Sequence of chain 10.B:
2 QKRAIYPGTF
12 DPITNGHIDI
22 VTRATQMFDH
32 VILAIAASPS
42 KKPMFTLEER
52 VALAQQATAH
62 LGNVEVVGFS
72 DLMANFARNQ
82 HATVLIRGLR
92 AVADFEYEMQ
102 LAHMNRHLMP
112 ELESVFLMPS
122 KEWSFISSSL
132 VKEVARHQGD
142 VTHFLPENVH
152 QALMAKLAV

Binding-site contacts:
Ligand atom C2 contacts residue ASN106 of chain 5.B at 4.4 Å.
Ligand atom O5 contacts residue MET74 of chain 5.B at 3.1 Å.
Ligand atom C4 contacts residue LEU73 of chain 5.B at 3.5 Å (hydrophobic).
Ligand atom O5 contacts residue ALA75 of chain 5.B at 3.1 Å (h-bond).
Ligand atom C1 contacts residue LEU73 of chain 5.B at 4.2 Å (hydrophobic).
Ligand atom O5 contacts residue LEU109 of chain 5.B at 4.0 Å.
Ligand atom C11 contacts residue GLU134 of chain 10.B at 4.3 Å.
Ligand atom C1 contacts residue MET105 of chain 5.B at 3.9 Å (hydrophobic).
Ligand atom C1 contacts residue VAL135 of chain 10.B at 4.1 Å (hydrophobic).
Ligand atom O5 contacts residue LEU73 of chain 5.B at 3.5 Å.
Ligand atom C2 contacts residue VAL135 of chain 10.B at 3.6 Å (hydrophobic).
Ligand atom C4 contacts residue ASN106 of chain 5.B at 3.2 Å.
Ligand atom C11 contacts residue MET74 of chain 5.B at 4.2 Å (hydrophobic).
Ligand atom C6 contacts residue LEU73 of chain 5.B at 3.5 Å (hydrophobic).
Ligand atom C3 contacts residue GLU134 of chain 10.B at 3.9 Å.
Ligand atom C7 contacts residue LEU73 of chain 5.B at 4.3 Å (hydrophobic).
Ligand atom C2 contacts residue LEU131 of chain 10.B at 4.1 Å (hydrophobic).
Ligand atom C2 contacts residue MET105 of chain 5.B at 3.8 Å (hydrophobic).
Ligand atom C1 contacts residue ASN106 of chain 5.B at 3.1 Å.
Ligand atom C11 contacts residue ASP72 of chain 5.B at 3.7 Å.
Ligand atom C11 contacts residue HIS138 of chain 10.B at 3.6 Å.
Ligand atom C2 contacts residue LEU102 of chain 5.B at 4.2 Å (hydrophobic).
Ligand atom C9 contacts residue LEU73 of chain 5.B at 4.4 Å (hydrophobic).
Ligand atom C9 contacts residue HIS138 of chain 10.B at 4.2 Å.
Ligand atom N10 contacts residue MET74 of chain 5.B at 2.9 Å (h-bond).
Ligand atom N8 contacts residue HIS138 of chain 10.B at 4.3 Å.
Ligand atom C6 contacts residue MET74 of chain 5.B at 3.6 Å (hydrophobic).
Ligand atom C3 contacts residue LEU102 of chain 5.B at 4.2 Å (hydrophobic).
Ligand atom C4 contacts residue ALA75 of chain 5.B at 4.3 Å (hydrophobic).
Ligand atom C3 contacts residue LEU131 of chain 10.B at 4.2 Å (hydrophobic).
Ligand atom C9 contacts residue GLU134 of chain 10.B at 3.9 Å.
Ligand atom C1 contacts residue LEU109 of chain 5.B at 3.9 Å (hydrophobic).
Ligand atom C3 contacts residue VAL135 of chain 10.B at 3.9 Å (hydrophobic).
Ligand atom C9 contacts residue MET74 of chain 5.B at 4.0 Å (hydrophobic).
Ligand atom N8 contacts residue GLU134 of chain 10.B at 2.9 Å (salt-bridge).
Ligand atom C4 contacts residue MET74 of chain 5.B at 3.5 Å (hydrophobic).
Ligand atom C7 contacts residue GLU134 of chain 10.B at 3.8 Å.
Ligand atom O5 contacts residue ASN106 of chain 5.B at 2.6 Å (h-bond).
Ligand atom N10 contacts residue LEU73 of chain 5.B at 3.6 Å.
Ligand atom C4 contacts residue LEU109 of chain 5.B at 4.3 Å (hydrophobic).

The small molecule below binds the protein below.
Small molecule (SMILES): Cc1nc2cccc(O)c2[nH]1

Sequence of chain 5.B:
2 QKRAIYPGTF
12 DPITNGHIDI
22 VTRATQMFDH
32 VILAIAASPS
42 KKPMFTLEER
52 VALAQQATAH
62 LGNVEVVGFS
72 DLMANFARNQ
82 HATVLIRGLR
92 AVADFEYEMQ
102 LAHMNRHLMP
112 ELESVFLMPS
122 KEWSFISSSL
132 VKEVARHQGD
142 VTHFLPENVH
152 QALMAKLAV